This protein binds this small molecule.
Small molecule (SMILES): CC(=O)OC[C@H]1O[C@@H](OCCCOc2cccc(OCc3cc(-c4ccc(Cl)s4)on3)c2NC(=O)C2CCN(C(C)C)CC2)[C@H](OC(C)=O)[C@@H](OC(C)=O)[C@@H]1OC(C)=O

Sequence of chain 1.A:
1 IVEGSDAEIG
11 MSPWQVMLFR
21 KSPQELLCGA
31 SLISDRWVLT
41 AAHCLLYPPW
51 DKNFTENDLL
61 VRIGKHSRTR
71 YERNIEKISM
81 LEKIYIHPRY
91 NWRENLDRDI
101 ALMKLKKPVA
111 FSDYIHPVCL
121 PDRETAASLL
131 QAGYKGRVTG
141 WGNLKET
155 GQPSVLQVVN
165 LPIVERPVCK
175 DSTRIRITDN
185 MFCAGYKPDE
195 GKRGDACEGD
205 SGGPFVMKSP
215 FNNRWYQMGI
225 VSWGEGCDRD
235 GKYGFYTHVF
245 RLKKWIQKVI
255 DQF

Binding-site contacts:
Ligand atom C4 contacts residue GLY228 of chain 1.A at 3.9 Å.
Ligand atom C17 contacts residue GLY230 of chain 1.A at 3.8 Å.
Ligand atom CL1 contacts residue PHE239 of chain 1.A at 3.2 Å.
Ligand atom C28 contacts residue TRP227 of chain 1.A at 3.5 Å (hydrophobic).
Ligand atom N9 contacts residue DMS1 of chain 1.I at 3.9 Å.
Ligand atom C5 contacts residue ALA200 of chain 1.A at 3.2 Å (hydrophobic).
Ligand atom CL1 contacts residue TYR240 of chain 1.A at 3.5 Å.
Ligand atom C2 contacts residue VAL225 of chain 1.A at 3.8 Å (hydrophobic).
Ligand atom C23 contacts residue DMS1 of chain 1.I at 3.8 Å.
Ligand atom C18 contacts residue GLY230 of chain 1.A at 3.6 Å.
Ligand atom C94 contacts residue ILE179 of chain 1.A at 3.3 Å (hydrophobic).
Ligand atom C5 contacts residue GLY228 of chain 1.A at 3.8 Å.
Ligand atom C4 contacts residue ALA200 of chain 1.A at 3.5 Å (hydrophobic).
Ligand atom N9 contacts residue GLU202 of chain 1.A at 3.6 Å.
Ligand atom C95 contacts residue GLU94 of chain 1.A at 3.4 Å.
Ligand atom S3 contacts residue GLY228 of chain 1.A at 3.8 Å.
Ligand atom C19 contacts residue GLY230 of chain 1.A at 3.7 Å.
Ligand atom S3 contacts residue VAL225 of chain 1.A at 3.6 Å.
Ligand atom CL1 contacts residue VAL225 of chain 1.A at 3.6 Å.
Ligand atom C2 contacts residue ALA200 of chain 1.A at 3.6 Å (hydrophobic).
Ligand atom C10 contacts residue GLY230 of chain 1.A at 3.7 Å.
Ligand atom C24 contacts residue DMS1 of chain 1.I at 3.4 Å.
Ligand atom N20 contacts residue GLY228 of chain 1.A at 3.0 Å (h-bond).
Ligand atom C33 contacts residue GLU229 of chain 1.A at 3.6 Å.
Ligand atom O41 contacts residue ILE179 of chain 1.A at 2.7 Å.
Ligand atom C19 contacts residue GLY228 of chain 1.A at 3.8 Å.
Ligand atom C2 contacts residue TRP227 of chain 1.A at 3.4 Å (hydrophobic).
Ligand atom C5 contacts residue GLY230 of chain 1.A at 3.8 Å.
Ligand atom CL1 contacts residue TRP227 of chain 1.A at 3.4 Å.
Ligand atom C24 contacts residue TYR47 of chain 1.A at 3.5 Å (hydrophobic).
Ligand atom O8 contacts residue CYS201 of chain 1.A at 3.8 Å.
Ligand atom CL1 contacts residue GLY238 of chain 1.A at 3.6 Å.
Ligand atom C6 contacts residue GLY228 of chain 1.A at 3.8 Å.
Ligand atom O96 contacts residue GLU94 of chain 1.A at 3.4 Å (salt-bridge).
Ligand atom S3 contacts residue TRP227 of chain 1.A at 3.5 Å.
Ligand atom C27 contacts residue GLU94 of chain 1.A at 3.8 Å.
Ligand atom C95 contacts residue ILE179 of chain 1.A at 2.8 Å (hydrophobic).
Ligand atom C22 contacts residue GLY228 of chain 1.A at 3.8 Å.
Ligand atom C94 contacts residue GLU94 of chain 1.A at 3.5 Å.
Ligand atom C4 contacts residue ASP199 of chain 1.A at 3.4 Å.